Binding-site contacts:
Ligand atom C9 contacts residue ILE127 of chain 1.A at 3.9 Å (hydrophobic).
Ligand atom C13 contacts residue TRP156 of chain 1.B at 3.5 Å (hydrophobic).
Ligand atom C8 contacts residue ILE127 of chain 1.A at 3.8 Å (hydrophobic).
Ligand atom C5 contacts residue TRP64 of chain 1.A at 4.0 Å (hydrophobic).
Ligand atom C8 contacts residue TRP156 of chain 1.B at 3.4 Å (hydrophobic).
Ligand atom C9 contacts residue TRP156 of chain 1.B at 4.0 Å (hydrophobic).
Ligand atom N12 contacts residue ILE127 of chain 1.A at 3.7 Å.
Ligand atom C11 contacts residue MET125 of chain 1.A at 4.0 Å (hydrophobic).
Ligand atom C4 contacts residue TYR102 of chain 1.B at 3.5 Å (hydrophobic).
Ligand atom C4 contacts residue TRP156 of chain 1.B at 4.1 Å (hydrophobic).
Ligand atom C10 contacts residue ILE127 of chain 1.A at 3.9 Å (hydrophobic).
Ligand atom C17 contacts residue ARG88 of chain 1.A at 3.9 Å.
Ligand atom C15 contacts residue ARG88 of chain 1.A at 4.0 Å.
Ligand atom C19 contacts residue TYR204 of chain 1.B at 3.9 Å (hydrophobic).
Ligand atom C20 contacts residue ARG88 of chain 1.A at 4.0 Å.
Ligand atom C5 contacts residue TRP156 of chain 1.B at 3.6 Å (hydrophobic).
Ligand atom O14 contacts residue MET125 of chain 1.A at 3.7 Å.
Ligand atom C1 contacts residue TRP64 of chain 1.A at 3.8 Å (hydrophobic).
Ligand atom C4 contacts residue SER155 of chain 1.B at 3.7 Å.
Ligand atom C19 contacts residue ARG88 of chain 1.A at 3.7 Å.
Ligand atom C7 contacts residue TRP156 of chain 1.B at 3.4 Å (hydrophobic).
Ligand atom C11 contacts residue VAL117 of chain 1.A at 4.0 Å (hydrophobic).
Ligand atom C18 contacts residue TYR204 of chain 1.B at 3.9 Å (hydrophobic).
Ligand atom C16 contacts residue ARG88 of chain 1.A at 4.1 Å.
Ligand atom C11 contacts residue ILE127 of chain 1.A at 4.0 Å (hydrophobic).
Ligand atom C13 contacts residue VAL157 of chain 1.B at 4.1 Å (hydrophobic).
Ligand atom C18 contacts residue ARG88 of chain 1.A at 3.7 Å.
Ligand atom C6 contacts residue TRP156 of chain 1.B at 3.6 Å (hydrophobic).
Ligand atom C15 contacts residue VAL117 of chain 1.A at 3.7 Å (hydrophobic).
Ligand atom C10 contacts residue MET125 of chain 1.A at 3.9 Å (hydrophobic).
Ligand atom C13 contacts residue ILE127 of chain 1.A at 3.5 Å (hydrophobic).
Ligand atom C19 contacts residue VAL157 of chain 1.B at 4.1 Å (hydrophobic).
Ligand atom N3 contacts residue TRP156 of chain 1.B at 3.4 Å (h-bond).
Ligand atom N12 contacts residue VAL157 of chain 1.B at 3.6 Å.
Ligand atom O14 contacts residue VAL117 of chain 1.A at 3.4 Å.
Ligand atom C15 contacts residue VAL157 of chain 1.B at 4.1 Å (hydrophobic).
Ligand atom C1 contacts residue TRP156 of chain 1.B at 3.8 Å (hydrophobic).
Ligand atom C11 contacts residue VAL157 of chain 1.B at 4.2 Å (hydrophobic).
Ligand atom C20 contacts residue VAL157 of chain 1.B at 3.8 Å (hydrophobic).
Ligand atom C16 contacts residue VAL117 of chain 1.A at 4.1 Å (hydrophobic).

Sequence of chain 1.A:
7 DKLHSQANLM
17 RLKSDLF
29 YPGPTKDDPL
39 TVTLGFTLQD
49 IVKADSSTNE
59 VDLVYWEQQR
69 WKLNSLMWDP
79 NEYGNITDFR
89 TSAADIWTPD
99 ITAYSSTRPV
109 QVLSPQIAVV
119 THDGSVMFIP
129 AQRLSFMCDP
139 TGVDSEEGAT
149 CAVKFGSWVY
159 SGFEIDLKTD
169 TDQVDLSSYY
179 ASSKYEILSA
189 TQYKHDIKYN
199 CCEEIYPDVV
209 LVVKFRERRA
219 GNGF

Sequence of chain 1.B:
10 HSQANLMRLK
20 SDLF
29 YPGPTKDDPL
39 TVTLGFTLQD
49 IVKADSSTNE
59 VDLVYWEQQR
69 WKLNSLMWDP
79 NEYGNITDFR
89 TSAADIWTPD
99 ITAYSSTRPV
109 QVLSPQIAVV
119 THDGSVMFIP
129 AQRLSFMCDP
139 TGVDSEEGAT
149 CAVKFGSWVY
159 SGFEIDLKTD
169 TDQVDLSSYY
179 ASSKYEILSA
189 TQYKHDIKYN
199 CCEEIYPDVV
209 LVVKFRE

This small molecule binds to this protein.
Small molecule (SMILES): CN[C@@H](C)C/C=C/c1cncc(Oc2ccccc2)c1